Sequence of chain 1.B:
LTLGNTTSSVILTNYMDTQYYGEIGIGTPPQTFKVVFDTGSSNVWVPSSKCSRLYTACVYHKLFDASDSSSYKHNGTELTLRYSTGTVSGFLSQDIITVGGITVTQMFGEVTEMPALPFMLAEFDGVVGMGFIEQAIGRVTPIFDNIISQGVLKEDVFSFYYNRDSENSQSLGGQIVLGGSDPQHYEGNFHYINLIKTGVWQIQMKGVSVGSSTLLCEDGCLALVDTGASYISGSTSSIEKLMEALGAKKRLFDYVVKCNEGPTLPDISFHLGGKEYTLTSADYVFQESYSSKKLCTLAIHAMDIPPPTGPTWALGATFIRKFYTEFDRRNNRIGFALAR

Binding-site contacts:
Ligand atom C4 contacts residue ASN75 of chain 1.B at 4.4 Å.
Ligand atom O7 contacts residue ASN75 of chain 1.B at 3.5 Å (h-bond).
Ligand atom C2 contacts residue ASN75 of chain 1.B at 2.7 Å.
Ligand atom C3 contacts residue ASN75 of chain 1.B at 4.0 Å.
Ligand atom C5 contacts residue ASN75 of chain 1.B at 3.6 Å.
Ligand atom N2 contacts residue ASN75 of chain 1.B at 3.1 Å (h-bond).
Ligand atom C5 contacts residue MET107 of chain 1.B at 4.2 Å (hydrophobic).
Ligand atom C7 contacts residue ASN75 of chain 1.B at 3.5 Å.
Ligand atom C6 contacts residue MET107 of chain 1.B at 4.2 Å (hydrophobic).
Ligand atom C8 contacts residue ASN75 of chain 1.B at 3.3 Å.
Ligand atom O5 contacts residue MET107 of chain 1.B at 3.5 Å.
Ligand atom N2 contacts residue THR77 of chain 1.B at 4.1 Å.
Ligand atom O7 contacts residue HIS74 of chain 1.B at 4.2 Å.
Ligand atom O5 contacts residue ASN75 of chain 1.B at 2.3 Å (h-bond).
Ligand atom C1 contacts residue ASN75 of chain 1.B at 1.5 Å.
Ligand atom C1 contacts residue THR77 of chain 1.B at 4.2 Å.
Ligand atom C1 contacts residue MET107 of chain 1.B at 4.3 Å (hydrophobic).

This small molecule binds to this protein.
Small molecule (SMILES): CC(=O)N[C@@H]1[C@@H](O)[C@H](O)[C@@H](CO)O[C@H]1O